Sequence of chain 1.S:
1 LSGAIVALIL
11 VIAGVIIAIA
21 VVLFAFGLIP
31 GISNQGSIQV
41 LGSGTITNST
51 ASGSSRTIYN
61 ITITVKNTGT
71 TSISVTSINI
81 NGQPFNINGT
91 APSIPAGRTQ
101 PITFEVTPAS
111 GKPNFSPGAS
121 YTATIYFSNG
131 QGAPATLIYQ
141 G

Binding-site contacts:
Ligand atom O6 contacts residue GLY89 of chain 1.S at 4.1 Å.
Ligand atom C6 contacts residue ASN88 of chain 1.S at 3.9 Å.
Ligand atom C7 contacts residue ILE58 of chain 1.S at 3.6 Å (hydrophobic).
Ligand atom C7 contacts residue ARG56 of chain 1.S at 3.8 Å.
Ligand atom C8 contacts residue SER54 of chain 1.S at 4.5 Å.
Ligand atom C2 contacts residue ILE58 of chain 1.S at 4.3 Å (hydrophobic).
Ligand atom C8 contacts residue ARG56 of chain 1.S at 3.3 Å.
Ligand atom C1 contacts residue ASN88 of chain 1.S at 1.5 Å.
Ligand atom O6 contacts residue ASN88 of chain 1.S at 4.1 Å.
Ligand atom C7 contacts residue ASN88 of chain 1.S at 4.2 Å.
Ligand atom C4 contacts residue ASN88 of chain 1.S at 4.3 Å.
Ligand atom C8 contacts residue ILE58 of chain 1.S at 3.5 Å (hydrophobic).
Ligand atom C1 contacts residue ARG56 of chain 1.S at 3.2 Å.
Ligand atom O5 contacts residue ASN88 of chain 1.S at 2.4 Å (h-bond).
Ligand atom C1 contacts residue ILE58 of chain 1.S at 4.5 Å (hydrophobic).
Ligand atom N2 contacts residue ARG56 of chain 1.S at 2.8 Å (salt-bridge).
Ligand atom O5 contacts residue GLY89 of chain 1.S at 4.2 Å.
Ligand atom C6 contacts residue GLY89 of chain 1.S at 4.2 Å.
Ligand atom C5 contacts residue ASN88 of chain 1.S at 3.4 Å.
Ligand atom O7 contacts residue ILE58 of chain 1.S at 4.5 Å.
Ligand atom N2 contacts residue ILE58 of chain 1.S at 3.4 Å.
Ligand atom C2 contacts residue ASN88 of chain 1.S at 2.6 Å.
Ligand atom C3 contacts residue ASN88 of chain 1.S at 3.9 Å.
Ligand atom C2 contacts residue ARG56 of chain 1.S at 3.6 Å.
Ligand atom N2 contacts residue ASN88 of chain 1.S at 3.0 Å (h-bond).
Ligand atom C3 contacts residue ARG56 of chain 1.S at 4.5 Å.

A protein and the small-molecule ligand that binds it are described below.
Small molecule (SMILES): CC(=O)N[C@@H]1[C@@H](O)[C@H](O)[C@@H](CO)O[C@H]1O